This small molecule binds to this protein.
Small molecule (SMILES): OC[C@H]1O[C@@H](O)[C@@H](O)[C@@H](O)[C@@H]1O

Binding-site contacts:
Ligand atom C1 contacts residue ARG42 of chain 1.J at 3.9 Å.
Ligand atom O5 contacts residue TRP27 of chain 1.J at 2.5 Å.
Ligand atom C5 contacts residue ARG42 of chain 1.J at 3.8 Å.
Ligand atom O2 contacts residue PRO26 of chain 1.J at 3.7 Å.
Ligand atom C3 contacts residue TRP27 of chain 1.J at 3.9 Å (hydrophobic).
Ligand atom O5 contacts residue ARG42 of chain 1.J at 3.2 Å (salt-bridge).
Ligand atom C2 contacts residue TRP27 of chain 1.J at 2.5 Å (hydrophobic).
Ligand atom C4 contacts residue TRP27 of chain 1.J at 4.4 Å (hydrophobic).
Ligand atom C6 contacts residue ARG42 of chain 1.J at 3.7 Å.
Ligand atom C5 contacts residue TRP27 of chain 1.J at 3.8 Å (hydrophobic).
Ligand atom O2 contacts residue TRP27 of chain 1.J at 3.0 Å.
Ligand atom C1 contacts residue TRP27 of chain 1.J at 1.5 Å (hydrophobic).

Sequence of chain 1.J:
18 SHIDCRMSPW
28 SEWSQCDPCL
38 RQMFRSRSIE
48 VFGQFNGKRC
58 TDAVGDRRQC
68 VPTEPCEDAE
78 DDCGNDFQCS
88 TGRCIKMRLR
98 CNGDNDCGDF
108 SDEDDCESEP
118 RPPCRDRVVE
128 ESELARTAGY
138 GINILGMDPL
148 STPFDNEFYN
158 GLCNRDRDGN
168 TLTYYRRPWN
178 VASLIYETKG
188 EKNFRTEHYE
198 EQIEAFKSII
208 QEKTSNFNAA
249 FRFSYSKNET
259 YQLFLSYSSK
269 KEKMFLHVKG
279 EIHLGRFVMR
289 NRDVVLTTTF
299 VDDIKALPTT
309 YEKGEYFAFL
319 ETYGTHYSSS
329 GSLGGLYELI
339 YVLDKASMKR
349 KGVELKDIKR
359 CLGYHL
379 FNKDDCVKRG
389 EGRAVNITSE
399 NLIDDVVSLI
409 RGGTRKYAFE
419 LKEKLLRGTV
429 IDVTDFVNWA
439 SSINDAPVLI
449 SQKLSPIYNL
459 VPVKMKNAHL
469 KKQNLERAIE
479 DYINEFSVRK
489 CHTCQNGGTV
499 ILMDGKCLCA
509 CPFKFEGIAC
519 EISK